Binding-site contacts:
Ligand atom O2 contacts residue THR134 of chain 1.A at 2.9 Å.
Ligand atom C2 contacts residue TRP135 of chain 1.A at 2.6 Å (hydrophobic).
Ligand atom O2 contacts residue TRP135 of chain 1.A at 2.6 Å (h-bond).
Ligand atom C3 contacts residue TRP135 of chain 1.A at 4.0 Å (hydrophobic).
Ligand atom O5 contacts residue ARG148 of chain 1.A at 3.5 Å (salt-bridge).
Ligand atom O2 contacts residue SER133 of chain 1.A at 4.3 Å.
Ligand atom C6 contacts residue ARG148 of chain 1.A at 3.9 Å.
Ligand atom C4 contacts residue TRP135 of chain 1.A at 4.3 Å (hydrophobic).
Ligand atom O6 contacts residue ALA101 of chain 1.B at 4.3 Å.
Ligand atom C5 contacts residue TRP135 of chain 1.A at 3.7 Å (hydrophobic).
Ligand atom C6 contacts residue TRP135 of chain 1.A at 4.3 Å (hydrophobic).
Ligand atom C1 contacts residue TRP135 of chain 1.A at 1.5 Å (hydrophobic).
Ligand atom C1 contacts residue ARG148 of chain 1.A at 3.6 Å.
Ligand atom C2 contacts residue THR134 of chain 1.A at 4.3 Å.
Ligand atom O5 contacts residue TRP135 of chain 1.A at 2.4 Å.
Ligand atom O6 contacts residue ARG148 of chain 1.A at 3.0 Å (salt-bridge).
Ligand atom C5 contacts residue ARG148 of chain 1.A at 4.2 Å.
Ligand atom O3 contacts residue THR134 of chain 1.A at 4.0 Å.

Sequence of chain 1.B:
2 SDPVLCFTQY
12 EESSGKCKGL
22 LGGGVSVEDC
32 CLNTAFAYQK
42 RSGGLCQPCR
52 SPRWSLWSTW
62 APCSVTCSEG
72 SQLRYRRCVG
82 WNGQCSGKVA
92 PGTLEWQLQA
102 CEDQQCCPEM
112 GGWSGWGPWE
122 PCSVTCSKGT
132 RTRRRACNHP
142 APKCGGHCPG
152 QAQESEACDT

Sequence of chain 1.A:
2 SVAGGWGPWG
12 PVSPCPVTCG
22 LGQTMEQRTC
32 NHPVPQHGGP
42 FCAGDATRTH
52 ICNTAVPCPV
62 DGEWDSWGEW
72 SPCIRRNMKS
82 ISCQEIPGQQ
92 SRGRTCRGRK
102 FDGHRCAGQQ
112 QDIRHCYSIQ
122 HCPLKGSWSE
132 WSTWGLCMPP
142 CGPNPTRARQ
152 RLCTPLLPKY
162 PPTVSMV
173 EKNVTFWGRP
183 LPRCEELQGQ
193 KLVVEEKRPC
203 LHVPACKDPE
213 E

This protein binds this small molecule.
Small molecule (SMILES): OC[C@H]1O[C@H](O)[C@@H](O)[C@@H](O)[C@@H]1O